Sequence of chain 1.C:
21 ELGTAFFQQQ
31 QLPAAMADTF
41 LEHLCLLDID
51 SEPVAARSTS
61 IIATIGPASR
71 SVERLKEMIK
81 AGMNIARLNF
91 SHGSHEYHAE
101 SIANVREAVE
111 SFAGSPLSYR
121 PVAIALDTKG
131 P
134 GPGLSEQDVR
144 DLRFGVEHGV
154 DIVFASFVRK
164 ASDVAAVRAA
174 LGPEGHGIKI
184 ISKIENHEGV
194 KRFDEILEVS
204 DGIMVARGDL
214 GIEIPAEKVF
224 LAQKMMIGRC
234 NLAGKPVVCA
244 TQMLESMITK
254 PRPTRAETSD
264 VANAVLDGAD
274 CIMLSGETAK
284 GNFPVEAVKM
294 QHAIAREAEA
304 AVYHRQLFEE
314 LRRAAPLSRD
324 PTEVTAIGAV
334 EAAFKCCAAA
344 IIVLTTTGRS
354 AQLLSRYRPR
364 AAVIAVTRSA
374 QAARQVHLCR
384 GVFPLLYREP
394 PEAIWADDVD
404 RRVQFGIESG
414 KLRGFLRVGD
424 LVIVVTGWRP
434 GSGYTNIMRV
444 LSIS

A small-molecule ligand and the protein it binds are described below.
Small molecule (SMILES): O=C([O-])C(=O)[O-]

Binding-site contacts:
Ligand atom C1 contacts residue ASP212 of chain 1.C at 3.8 Å.
Ligand atom O3 contacts residue GLU188 of chain 1.C at 2.6 Å (salt-bridge).
Ligand atom O1 contacts residue ARG210 of chain 1.C at 3.6 Å (salt-bridge).
Ligand atom O4 contacts residue MG1 of chain 1.T at 2.1 Å.
Ligand atom O2 contacts residue MET276 of chain 1.C at 4.2 Å.
Ligand atom O1 contacts residue THR244 of chain 1.C at 2.9 Å (h-bond).
Ligand atom C1 contacts residue THR244 of chain 1.C at 3.9 Å.
Ligand atom C1 contacts residue MG1 of chain 1.T at 2.7 Å.
Ligand atom O1 contacts residue MG1 of chain 1.T at 4.0 Å.
Ligand atom O3 contacts residue MG1 of chain 1.T at 1.9 Å.
Ligand atom C2 contacts residue LYS186 of chain 1.C at 3.5 Å.
Ligand atom O3 contacts residue GLY211 of chain 1.C at 4.1 Å.
Ligand atom O1 contacts residue GLU188 of chain 1.C at 4.3 Å.
Ligand atom O1 contacts residue ALA209 of chain 1.C at 3.2 Å.
Ligand atom O3 contacts residue ALA209 of chain 1.C at 3.9 Å.
Ligand atom C1 contacts residue GLU188 of chain 1.C at 3.3 Å.
Ligand atom O2 contacts residue THR244 of chain 1.C at 3.5 Å (h-bond).
Ligand atom O2 contacts residue MET207 of chain 1.C at 4.3 Å.
Ligand atom O2 contacts residue MG1 of chain 1.T at 4.0 Å.
Ligand atom O4 contacts residue LYS186 of chain 1.C at 2.7 Å (salt-bridge).
Ligand atom O2 contacts residue ALA209 of chain 1.C at 4.1 Å.
Ligand atom O1 contacts residue ASP212 of chain 1.C at 3.7 Å.
Ligand atom C2 contacts residue MG1 of chain 1.T at 2.8 Å.
Ligand atom O3 contacts residue ASP212 of chain 1.C at 2.7 Å (salt-bridge).
Ligand atom O1 contacts residue GLY211 of chain 1.C at 2.9 Å (h-bond).
Ligand atom O4 contacts residue ARG87 of chain 1.C at 4.4 Å.
Ligand atom C1 contacts residue ALA209 of chain 1.C at 3.5 Å (hydrophobic).
Ligand atom C2 contacts residue GLU188 of chain 1.C at 3.7 Å.
Ligand atom O4 contacts residue GLU188 of chain 1.C at 3.4 Å (salt-bridge).
Ligand atom O2 contacts residue ARG87 of chain 1.C at 4.1 Å.
Ligand atom O4 contacts residue ASP212 of chain 1.C at 4.1 Å.
Ligand atom C1 contacts residue GLY211 of chain 1.C at 4.0 Å.
Ligand atom C2 contacts residue ALA209 of chain 1.C at 3.9 Å (hydrophobic).
Ligand atom C2 contacts residue THR244 of chain 1.C at 4.1 Å.
Ligand atom O2 contacts residue LYS186 of chain 1.C at 3.6 Å.